Sequence of chain 1.B:
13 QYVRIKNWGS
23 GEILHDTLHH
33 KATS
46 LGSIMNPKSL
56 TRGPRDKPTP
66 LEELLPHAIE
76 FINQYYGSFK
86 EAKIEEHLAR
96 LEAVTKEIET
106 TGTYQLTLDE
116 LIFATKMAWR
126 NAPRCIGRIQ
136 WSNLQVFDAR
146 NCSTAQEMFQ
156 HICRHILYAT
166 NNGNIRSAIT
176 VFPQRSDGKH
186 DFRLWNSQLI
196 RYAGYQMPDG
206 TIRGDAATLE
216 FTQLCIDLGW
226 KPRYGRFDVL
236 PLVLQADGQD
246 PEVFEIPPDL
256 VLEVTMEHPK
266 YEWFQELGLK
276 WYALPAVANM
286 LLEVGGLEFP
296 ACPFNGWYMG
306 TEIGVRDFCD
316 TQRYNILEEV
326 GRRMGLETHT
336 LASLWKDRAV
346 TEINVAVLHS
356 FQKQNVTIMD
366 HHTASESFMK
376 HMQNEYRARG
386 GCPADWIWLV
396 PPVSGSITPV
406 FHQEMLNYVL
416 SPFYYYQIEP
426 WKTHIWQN

Binding-site contacts:
Ligand atom N2 contacts residue HEM1 of chain 1.I at 3.0 Å (h-bond).
Ligand atom C9 contacts residue PRO280 of chain 1.B at 3.9 Å (hydrophobic).
Ligand atom N1 contacts residue HEM1 of chain 1.I at 3.1 Å.
Ligand atom O12 contacts residue HEM1 of chain 1.I at 3.6 Å.
Ligand atom N10 contacts residue TYR303 of chain 1.B at 3.7 Å.
Ligand atom C8 contacts residue HEM1 of chain 1.I at 3.6 Å.
Ligand atom C6 contacts residue HEM1 of chain 1.I at 3.5 Å.
Ligand atom N1 contacts residue PRO280 of chain 1.B at 3.7 Å.
Ligand atom O11 contacts residue MET304 of chain 1.B at 3.6 Å (h-bond).
Ligand atom C3 contacts residue GLY301 of chain 1.B at 3.9 Å.
Ligand atom N2 contacts residue GLY301 of chain 1.B at 3.4 Å (h-bond).
Ligand atom C8 contacts residue PRO280 of chain 1.B at 3.7 Å (hydrophobic).
Ligand atom C9 contacts residue HEM1 of chain 1.I at 3.9 Å.
Ligand atom C7 contacts residue PRO280 of chain 1.B at 4.0 Å (hydrophobic).
Ligand atom N1 contacts residue GLY301 of chain 1.B at 4.2 Å.
Ligand atom N10 contacts residue HEM1 of chain 1.I at 3.6 Å.
Ligand atom N1 contacts residue TRP302 of chain 1.B at 2.8 Å (h-bond).
Ligand atom C6 contacts residue GLU307 of chain 1.B at 4.1 Å.
Ligand atom C8 contacts residue TRP302 of chain 1.B at 3.8 Å (hydrophobic).
Ligand atom BR contacts residue GLY301 of chain 1.B at 3.8 Å.
Ligand atom O12 contacts residue TYR303 of chain 1.B at 3.1 Å.
Ligand atom BR contacts residue PRO280 of chain 1.B at 4.0 Å.
Ligand atom C4 contacts residue VAL282 of chain 1.B at 3.9 Å (hydrophobic).
Ligand atom O11 contacts residue HEM1 of chain 1.I at 3.5 Å.
Ligand atom O11 contacts residue GLU307 of chain 1.B at 3.1 Å.
Ligand atom BR contacts residue PHE299 of chain 1.B at 3.6 Å.
Ligand atom N10 contacts residue TRP302 of chain 1.B at 3.8 Å.
Ligand atom C3 contacts residue PRO280 of chain 1.B at 3.9 Å (hydrophobic).
Ligand atom C7 contacts residue HEM1 of chain 1.I at 3.7 Å.
Ligand atom N2 contacts residue PRO280 of chain 1.B at 4.0 Å.
Ligand atom N2 contacts residue TRP302 of chain 1.B at 3.6 Å.
Ligand atom O12 contacts residue MET304 of chain 1.B at 3.0 Å (h-bond).
Ligand atom BR contacts residue VAL282 of chain 1.B at 4.1 Å.
Ligand atom BR contacts residue HEM1 of chain 1.I at 3.6 Å.
Ligand atom BR contacts residue ASN300 of chain 1.B at 3.8 Å.
Ligand atom C5 contacts residue HEM1 of chain 1.I at 3.4 Å.
Ligand atom N10 contacts residue MET304 of chain 1.B at 3.6 Å.
Ligand atom O11 contacts residue TYR303 of chain 1.B at 3.5 Å.
Ligand atom O12 contacts residue TRP302 of chain 1.B at 2.8 Å (h-bond).
Ligand atom C3 contacts residue HEM1 of chain 1.I at 3.6 Å.

This small molecule binds to this protein.
Small molecule (SMILES): O=[N+]([O-])c1cccc2c(Br)n[nH]c12